Sequence of chain 9.A:
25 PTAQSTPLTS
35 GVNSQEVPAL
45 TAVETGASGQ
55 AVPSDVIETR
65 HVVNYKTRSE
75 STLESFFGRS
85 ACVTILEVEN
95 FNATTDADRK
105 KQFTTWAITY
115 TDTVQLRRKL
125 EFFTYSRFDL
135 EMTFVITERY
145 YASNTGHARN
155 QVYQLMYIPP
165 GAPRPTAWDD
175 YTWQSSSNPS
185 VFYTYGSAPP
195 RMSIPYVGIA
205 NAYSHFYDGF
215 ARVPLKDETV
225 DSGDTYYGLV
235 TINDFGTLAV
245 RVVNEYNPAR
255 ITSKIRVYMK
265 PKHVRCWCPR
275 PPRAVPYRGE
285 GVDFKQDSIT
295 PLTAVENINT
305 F

Sequence of chain 8.A:
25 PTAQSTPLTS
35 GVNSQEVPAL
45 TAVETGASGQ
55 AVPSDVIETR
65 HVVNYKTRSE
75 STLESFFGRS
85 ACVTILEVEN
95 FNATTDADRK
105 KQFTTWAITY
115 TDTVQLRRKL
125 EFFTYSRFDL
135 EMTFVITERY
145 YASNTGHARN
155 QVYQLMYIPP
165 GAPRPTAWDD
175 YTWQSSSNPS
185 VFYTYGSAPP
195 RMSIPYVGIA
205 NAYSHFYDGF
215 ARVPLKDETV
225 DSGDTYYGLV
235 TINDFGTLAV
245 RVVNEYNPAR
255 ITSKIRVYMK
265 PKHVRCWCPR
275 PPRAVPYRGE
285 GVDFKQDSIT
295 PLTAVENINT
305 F

This protein binds this small molecule.
Small molecule (SMILES): CC(=O)N[C@H]1[C@H]([C@H](O)[C@H](O)CO)O[C@@](O)(C(=O)O)C[C@@H]1O

Binding-site contacts:
Ligand atom O8 contacts residue ALA146 of chain 9.A at 3.3 Å.
Ligand atom O4 contacts residue TYR250 of chain 8.A at 3.4 Å.
Ligand atom O1A contacts residue ALA146 of chain 9.A at 3.2 Å.
Ligand atom C11 contacts residue TYR250 of chain 8.A at 3.7 Å (hydrophobic).
Ligand atom C1 contacts residue ALA146 of chain 9.A at 4.0 Å (hydrophobic).
Ligand atom C6 contacts residue ALA146 of chain 9.A at 4.3 Å (hydrophobic).
Ligand atom C11 contacts residue ARG143 of chain 9.A at 4.0 Å.
Ligand atom O4 contacts residue ASN251 of chain 8.A at 4.1 Å.
Ligand atom O4 contacts residue TYR145 of chain 9.A at 4.2 Å.
Ligand atom C4 contacts residue TYR145 of chain 9.A at 3.6 Å (hydrophobic).
Ligand atom N5 contacts residue TYR250 of chain 8.A at 4.4 Å.
Ligand atom O4 contacts residue PRO252 of chain 8.A at 3.6 Å.
Ligand atom C11 contacts residue TYR145 of chain 9.A at 3.7 Å (hydrophobic).
Ligand atom N5 contacts residue TYR145 of chain 9.A at 2.6 Å (h-bond).
Ligand atom O1B contacts residue SER147 of chain 9.A at 2.7 Å (h-bond).
Ligand atom C7 contacts residue TYR145 of chain 9.A at 3.9 Å (hydrophobic).
Ligand atom C3 contacts residue PRO252 of chain 8.A at 3.8 Å (hydrophobic).
Ligand atom C1 contacts residue SER147 of chain 9.A at 3.6 Å.
Ligand atom C5 contacts residue TYR145 of chain 9.A at 3.3 Å (hydrophobic).
Ligand atom C6 contacts residue TYR145 of chain 9.A at 3.4 Å (hydrophobic).
Ligand atom O1B contacts residue ALA146 of chain 9.A at 4.3 Å.
Ligand atom C4 contacts residue PRO252 of chain 8.A at 3.7 Å (hydrophobic).
Ligand atom O1B contacts residue PRO252 of chain 8.A at 3.3 Å.
Ligand atom C10 contacts residue TYR145 of chain 9.A at 3.6 Å (hydrophobic).
Ligand atom C1 contacts residue PRO252 of chain 8.A at 4.0 Å (hydrophobic).
Ligand atom O10 contacts residue TYR250 of chain 8.A at 2.8 Å (h-bond).
Ligand atom O1A contacts residue ASN148 of chain 9.A at 4.3 Å.
Ligand atom C9 contacts residue TYR145 of chain 9.A at 4.4 Å (hydrophobic).
Ligand atom C10 contacts residue TYR250 of chain 8.A at 3.5 Å (hydrophobic).
Ligand atom C8 contacts residue ALA146 of chain 9.A at 4.5 Å (hydrophobic).
Ligand atom O1A contacts residue SER147 of chain 9.A at 3.1 Å (h-bond).